The small molecule below binds the protein below.
Small molecule (SMILES): CC(=O)NCCCC[C@H](N)C(=O)N[C@@H](CO)C(=O)N[C@@H](C)C(=O)N1CCC[C@H]1C(=O)N[C@@H](C)C=O

Sequence of chain 2.C:
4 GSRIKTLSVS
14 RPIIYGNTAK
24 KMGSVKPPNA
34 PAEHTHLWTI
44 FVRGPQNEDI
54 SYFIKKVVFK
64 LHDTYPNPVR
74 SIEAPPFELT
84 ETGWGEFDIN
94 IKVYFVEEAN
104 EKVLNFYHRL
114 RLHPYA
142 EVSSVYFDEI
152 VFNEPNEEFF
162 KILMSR

Sequence of chain 2.A:
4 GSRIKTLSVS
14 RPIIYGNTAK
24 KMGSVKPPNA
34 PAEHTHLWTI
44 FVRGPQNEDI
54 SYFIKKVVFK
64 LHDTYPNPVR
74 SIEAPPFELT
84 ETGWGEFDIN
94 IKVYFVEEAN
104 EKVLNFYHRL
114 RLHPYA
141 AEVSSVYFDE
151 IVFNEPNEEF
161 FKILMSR

Binding-site contacts:
Ligand atom CB contacts residue ASP66 of chain 2.A at 3.5 Å.
Ligand atom CE contacts residue THR67 of chain 2.C at 3.8 Å.
Ligand atom C contacts residue GLU89 of chain 2.C at 3.8 Å.
Ligand atom CD contacts residue THR67 of chain 2.C at 3.5 Å.
Ligand atom CH3 contacts residue TRP87 of chain 2.C at 3.7 Å (hydrophobic).
Ligand atom CD contacts residue TRP87 of chain 2.C at 3.3 Å (hydrophobic).
Ligand atom NZ contacts residue TRP87 of chain 2.C at 3.6 Å (h-bond).
Ligand atom N contacts residue HIS116 of chain 2.C at 3.7 Å.
Ligand atom O contacts residue PRO117 of chain 2.C at 3.4 Å.
Ligand atom CE contacts residue TRP87 of chain 2.C at 3.7 Å (hydrophobic).
Ligand atom CH3 contacts residue TYR68 of chain 2.C at 3.3 Å (hydrophobic).
Ligand atom O contacts residue GLU89 of chain 2.C at 2.7 Å (salt-bridge).
Ligand atom CB contacts residue HIS116 of chain 2.C at 3.7 Å.
Ligand atom CD contacts residue HIS65 of chain 2.C at 3.7 Å.
Ligand atom OH contacts residue GLY88 of chain 2.C at 3.0 Å (h-bond).
Ligand atom CH3 contacts residue HIS37 of chain 2.C at 3.5 Å.
Ligand atom CA contacts residue SO41 of chain 2.J at 3.6 Å.
Ligand atom O contacts residue HIS116 of chain 2.C at 3.5 Å.
Ligand atom CE contacts residue PHE90 of chain 2.C at 3.8 Å (hydrophobic).
Ligand atom N contacts residue SO41 of chain 2.J at 2.7 Å (h-bond).
Ligand atom CG contacts residue TRP87 of chain 2.C at 3.6 Å (hydrophobic).
Ligand atom CB contacts residue GLU89 of chain 2.C at 3.8 Å.
Ligand atom OH contacts residue TYR68 of chain 2.C at 3.6 Å (h-bond).
Ligand atom CA contacts residue TRP87 of chain 2.C at 3.5 Å (hydrophobic).
Ligand atom O contacts residue GLY88 of chain 2.C at 3.2 Å.
Ligand atom CD contacts residue TRP87 of chain 2.C at 3.8 Å (hydrophobic).
Ligand atom CA contacts residue ASP66 of chain 2.A at 3.6 Å.
Ligand atom N contacts residue GLU89 of chain 2.C at 3.0 Å (salt-bridge).
Ligand atom CG contacts residue GLU89 of chain 2.C at 3.6 Å.
Ligand atom CH contacts residue TRP87 of chain 2.C at 3.3 Å (hydrophobic).
Ligand atom CB contacts residue HIS65 of chain 2.C at 3.6 Å.
Ligand atom CE contacts residue GLY88 of chain 2.C at 3.8 Å.
Ligand atom OH contacts residue TRP87 of chain 2.C at 2.4 Å (h-bond).
Ligand atom CH contacts residue TYR68 of chain 2.C at 3.5 Å (hydrophobic).
Ligand atom NZ contacts residue THR67 of chain 2.C at 3.0 Å (h-bond).
Ligand atom N contacts residue ASP66 of chain 2.A at 2.8 Å (salt-bridge).
Ligand atom OH contacts residue GLY86 of chain 2.C at 3.2 Å.
Ligand atom CA contacts residue GLU89 of chain 2.C at 3.3 Å.
Ligand atom C contacts residue GLU89 of chain 2.C at 3.6 Å.
Ligand atom C contacts residue GLY88 of chain 2.C at 3.7 Å.